Sequence of chain 1.A:
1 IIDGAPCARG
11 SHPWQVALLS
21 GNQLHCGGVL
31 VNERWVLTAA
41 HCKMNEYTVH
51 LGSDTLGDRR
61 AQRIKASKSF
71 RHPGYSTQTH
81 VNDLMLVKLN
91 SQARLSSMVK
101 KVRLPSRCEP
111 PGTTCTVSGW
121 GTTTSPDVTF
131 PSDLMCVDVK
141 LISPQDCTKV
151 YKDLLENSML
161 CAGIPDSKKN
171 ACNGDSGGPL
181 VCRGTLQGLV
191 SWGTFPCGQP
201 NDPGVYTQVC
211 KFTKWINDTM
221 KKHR

This protein binds this small molecule.
Small molecule (SMILES): Cc1ccc2oc(=O)c(C(=O)Oc3cccc(I)c3)cc2c1

Binding-site contacts:
Ligand atom O5 contacts residue ASN173 of chain 1.A at 3.3 Å.
Ligand atom C14 contacts residue GLY174 of chain 1.A at 3.6 Å.
Ligand atom C1 contacts residue CYS26 of chain 1.A at 4.1 Å (hydrophobic).
Ligand atom O6 contacts residue HIS25 of chain 1.A at 3.5 Å.
Ligand atom C12 contacts residue CYS26 of chain 1.A at 4.2 Å (hydrophobic).
Ligand atom O4 contacts residue GLY174 of chain 1.A at 3.5 Å.
Ligand atom O5 contacts residue PHE130 of chain 1.A at 3.7 Å.
Ligand atom C1 contacts residue HIS25 of chain 1.A at 3.3 Å.
Ligand atom C3 contacts residue CYS42 of chain 1.A at 4.2 Å (hydrophobic).
Ligand atom O4 contacts residue LEU24 of chain 1.A at 3.1 Å (h-bond).
Ligand atom C15 contacts residue GLY174 of chain 1.A at 3.9 Å.
Ligand atom C2 contacts residue HIS25 of chain 1.A at 3.3 Å.
Ligand atom C14 contacts residue HIS25 of chain 1.A at 3.4 Å.
Ligand atom C23 contacts residue HIS25 of chain 1.A at 3.0 Å.
Ligand atom O6 contacts residue LEU24 of chain 1.A at 3.2 Å (h-bond).
Ligand atom C5 contacts residue SER176 of chain 1.A at 3.8 Å.
Ligand atom C23 contacts residue LEU24 of chain 1.A at 4.0 Å (hydrophobic).
Ligand atom C12 contacts residue HIS41 of chain 1.A at 3.6 Å.
Ligand atom O4 contacts residue PHE130 of chain 1.A at 4.0 Å.
Ligand atom C16 contacts residue ASN173 of chain 1.A at 3.9 Å.
Ligand atom C16 contacts residue HIS25 of chain 1.A at 4.0 Å.
Ligand atom C13 contacts residue CYS26 of chain 1.A at 4.2 Å (hydrophobic).
Ligand atom C16 contacts residue GLY174 of chain 1.A at 3.5 Å.
Ligand atom C13 contacts residue SER176 of chain 1.A at 4.2 Å.
Ligand atom C12 contacts residue SER176 of chain 1.A at 3.3 Å.
Ligand atom C2 contacts residue HIS41 of chain 1.A at 4.1 Å.
Ligand atom C13 contacts residue HIS25 of chain 1.A at 3.4 Å.
Ligand atom C3 contacts residue HIS41 of chain 1.A at 3.0 Å.
Ligand atom C3 contacts residue CYS26 of chain 1.A at 3.8 Å (hydrophobic).
Ligand atom C15 contacts residue HIS25 of chain 1.A at 3.2 Å.
Ligand atom O1 contacts residue HIS25 of chain 1.A at 3.1 Å (h-bond).
Ligand atom C5 contacts residue HIS41 of chain 1.A at 1.5 Å.
Ligand atom C4 contacts residue CYS26 of chain 1.A at 4.0 Å (hydrophobic).
Ligand atom C3 contacts residue HIS25 of chain 1.A at 4.3 Å.
Ligand atom C16 contacts residue LEU24 of chain 1.A at 4.3 Å (hydrophobic).
Ligand atom O4 contacts residue HIS25 of chain 1.A at 3.8 Å.
Ligand atom O5 contacts residue GLY174 of chain 1.A at 3.4 Å (h-bond).
Ligand atom C4 contacts residue SER176 of chain 1.A at 4.0 Å.
Ligand atom C4 contacts residue HIS41 of chain 1.A at 2.5 Å.
Ligand atom C2 contacts residue CYS26 of chain 1.A at 3.9 Å (hydrophobic).